Sequence of chain 1.A:
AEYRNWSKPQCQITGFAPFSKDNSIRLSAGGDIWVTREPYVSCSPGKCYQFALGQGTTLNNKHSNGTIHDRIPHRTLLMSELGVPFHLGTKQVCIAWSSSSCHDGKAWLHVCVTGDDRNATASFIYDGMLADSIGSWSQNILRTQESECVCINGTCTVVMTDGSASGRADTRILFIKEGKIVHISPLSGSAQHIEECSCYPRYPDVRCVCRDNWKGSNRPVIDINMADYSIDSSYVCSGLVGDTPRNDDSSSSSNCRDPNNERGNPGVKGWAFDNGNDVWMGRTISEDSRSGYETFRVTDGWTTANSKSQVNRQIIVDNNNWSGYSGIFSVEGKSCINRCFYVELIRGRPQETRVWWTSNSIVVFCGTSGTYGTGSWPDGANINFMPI

A protein and the small-molecule ligand that binds it are described below.
Small molecule (SMILES): CC(=O)N[C@H]1[C@H](O[C@H]2[C@H](O)[C@@H](NC(C)=O)CO[C@@H]2CO)O[C@H](CO)[C@@H](O)[C@@H]1O

Binding-site contacts:
Ligand atom C2 contacts residue TRP370 of chain 1.A at 4.3 Å (hydrophobic).
Ligand atom N2 contacts residue ASN79 of chain 1.A at 3.1 Å (h-bond).
Ligand atom C7 contacts residue TRP370 of chain 1.A at 4.0 Å (hydrophobic).
Ligand atom C7 contacts residue ASN79 of chain 1.A at 3.6 Å.
Ligand atom O4 contacts residue TRP370 of chain 1.A at 4.3 Å.
Ligand atom C1 contacts residue TRP370 of chain 1.A at 4.0 Å (hydrophobic).
Ligand atom O5 contacts residue ASN79 of chain 1.A at 2.4 Å (h-bond).
Ligand atom C8 contacts residue ILE402 of chain 1.A at 3.5 Å (hydrophobic).
Ligand atom C3 contacts residue TRP370 of chain 1.A at 4.0 Å (hydrophobic).
Ligand atom C3 contacts residue ASN79 of chain 1.A at 3.9 Å.
Ligand atom C8 contacts residue TRP370 of chain 1.A at 3.5 Å (hydrophobic).
Ligand atom N2 contacts residue TRP370 of chain 1.A at 3.5 Å (h-bond).
Ligand atom C5 contacts residue TRP370 of chain 1.A at 4.3 Å (hydrophobic).
Ligand atom O7 contacts residue ASN79 of chain 1.A at 3.8 Å.
Ligand atom O7 contacts residue TRP370 of chain 1.A at 3.9 Å.
Ligand atom C4 contacts residue ASN79 of chain 1.A at 4.3 Å.
Ligand atom C5 contacts residue ASN79 of chain 1.A at 3.6 Å.
Ligand atom C2 contacts residue ASN79 of chain 1.A at 2.6 Å.
Ligand atom C1 contacts residue ASN79 of chain 1.A at 1.4 Å.
Ligand atom O3 contacts residue TRP370 of chain 1.A at 4.4 Å.